Sequence of chain 1.B:
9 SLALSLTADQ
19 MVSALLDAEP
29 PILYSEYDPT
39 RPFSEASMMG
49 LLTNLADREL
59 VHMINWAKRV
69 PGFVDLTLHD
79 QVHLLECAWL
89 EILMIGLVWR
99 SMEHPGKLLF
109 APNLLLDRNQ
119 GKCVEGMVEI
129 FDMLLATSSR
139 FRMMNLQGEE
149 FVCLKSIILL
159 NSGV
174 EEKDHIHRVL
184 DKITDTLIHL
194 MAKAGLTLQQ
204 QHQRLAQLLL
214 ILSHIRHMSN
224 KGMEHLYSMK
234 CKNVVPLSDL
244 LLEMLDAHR

Binding-site contacts:
Ligand atom CAB contacts residue HIS228 of chain 1.B at 3.8 Å.
Ligand atom FBE contacts residue ILE128 of chain 1.B at 3.5 Å.
Ligand atom CAY contacts residue PHE108 of chain 1.B at 3.8 Å (hydrophobic).
Ligand atom CAL contacts residue LEU50 of chain 1.B at 3.6 Å (hydrophobic).
Ligand atom OBA contacts residue GLU57 of chain 1.B at 3.4 Å (salt-bridge).
Ligand atom CAM contacts residue LEU50 of chain 1.B at 3.9 Å (hydrophobic).
Ligand atom CAY contacts residue LEU95 of chain 1.B at 3.7 Å (hydrophobic).
Ligand atom CAK contacts residue MET47 of chain 1.B at 3.8 Å (hydrophobic).
Ligand atom FBF contacts residue PHE108 of chain 1.B at 3.0 Å.
Ligand atom CAS contacts residue LEU244 of chain 1.B at 3.5 Å (hydrophobic).
Ligand atom CAS contacts residue ALA54 of chain 1.B at 3.9 Å (hydrophobic).
Ligand atom FBF contacts residue PHE129 of chain 1.B at 3.7 Å.
Ligand atom CAC contacts residue HIS228 of chain 1.B at 3.3 Å.
Ligand atom CAX contacts residue PHE108 of chain 1.B at 3.7 Å (hydrophobic).
Ligand atom CAJ contacts residue MET125 of chain 1.B at 3.2 Å (hydrophobic).
Ligand atom FBE contacts residue MET125 of chain 1.B at 3.9 Å.
Ligand atom CAJ contacts residue LEU50 of chain 1.B at 3.9 Å (hydrophobic).
Ligand atom CAL contacts residue MET47 of chain 1.B at 3.8 Å (hydrophobic).
Ligand atom CAF contacts residue MET125 of chain 1.B at 3.0 Å (hydrophobic).
Ligand atom B contacts residue LEU50 of chain 1.B at 3.7 Å.
Ligand atom CAG contacts residue MET47 of chain 1.B at 2.9 Å (hydrophobic).
Ligand atom CAI contacts residue MET125 of chain 1.B at 3.3 Å (hydrophobic).
Ligand atom CBB contacts residue LEU88 of chain 1.B at 2.8 Å (hydrophobic).
Ligand atom CAB contacts residue MET125 of chain 1.B at 3.8 Å (hydrophobic).
Ligand atom CAC contacts residue VAL122 of chain 1.B at 3.9 Å (hydrophobic).
Ligand atom CAC contacts residue MET232 of chain 1.B at 3.8 Å (hydrophobic).
Ligand atom CAK contacts residue THR51 of chain 1.B at 3.5 Å.
Ligand atom CAE contacts residue LEU229 of chain 1.B at 3.9 Å (hydrophobic).
Ligand atom CAP contacts residue PHE108 of chain 1.B at 3.9 Å (hydrophobic).
Ligand atom CAD contacts residue LEU229 of chain 1.B at 2.8 Å (hydrophobic).
Ligand atom CAK contacts residue LEU50 of chain 1.B at 3.8 Å (hydrophobic).
Ligand atom CAQ contacts residue LEU50 of chain 1.B at 3.7 Å (hydrophobic).
Ligand atom CAC contacts residue GLU123 of chain 1.B at 3.7 Å.
Ligand atom CBD contacts residue LEU132 of chain 1.B at 3.8 Å (hydrophobic).
Ligand atom CAT contacts residue THR51 of chain 1.B at 3.9 Å.
Ligand atom CAS contacts residue THR51 of chain 1.B at 3.2 Å.
Ligand atom N contacts residue LEU50 of chain 1.B at 4.0 Å.
Ligand atom FBC contacts residue LEU132 of chain 1.B at 2.7 Å.
Ligand atom CAA contacts residue HIS228 of chain 1.B at 3.4 Å.
Ligand atom CAG contacts residue LEU50 of chain 1.B at 3.0 Å (hydrophobic).

The small molecule below binds the protein below.
Small molecule (SMILES): Cc1cc(C)c(B(c2c(C)cc(C)cc2C)N(CC(F)(F)F)c2ccc(O)cc2)c(C)c1